Binding-site contacts:
Ligand atom FE contacts residue CYS79 of chain 1.B at 2.3 Å.
Ligand atom N2 contacts residue ALA507 of chain 1.B at 3.3 Å.
Ligand atom NI contacts residue CYS79 of chain 1.B at 2.2 Å.
Ligand atom N1 contacts residue ARG509 of chain 1.B at 3.7 Å.
Ligand atom C3 contacts residue HIS83 of chain 1.B at 3.5 Å.
Ligand atom C2 contacts residue CYS79 of chain 1.B at 3.0 Å (hydrophobic).
Ligand atom N2 contacts residue ARG509 of chain 1.B at 3.0 Å (salt-bridge).
Ligand atom C1 contacts residue VAL530 of chain 1.B at 3.7 Å (hydrophobic).
Ligand atom O3 contacts residue VAL530 of chain 1.B at 3.4 Å.
Ligand atom C1 contacts residue PRO531 of chain 1.B at 3.8 Å (hydrophobic).
Ligand atom NI contacts residue CYS76 of chain 1.B at 2.3 Å.
Ligand atom O3 contacts residue VAL82 of chain 1.B at 3.6 Å.
Ligand atom O3 contacts residue CYS579 of chain 1.B at 3.9 Å.
Ligand atom C2 contacts residue ARG509 of chain 1.B at 3.4 Å.
Ligand atom O3 contacts residue HIS83 of chain 1.B at 3.4 Å (h-bond).
Ligand atom N1 contacts residue THR532 of chain 1.B at 2.8 Å (h-bond).
Ligand atom C1 contacts residue THR532 of chain 1.B at 3.8 Å.
Ligand atom C1 contacts residue CYS579 of chain 1.B at 3.0 Å (hydrophobic).
Ligand atom C1 contacts residue CYS576 of chain 1.B at 3.5 Å (hydrophobic).
Ligand atom NI contacts residue CYS576 of chain 1.B at 2.1 Å.
Ligand atom O3 contacts residue ALA507 of chain 1.B at 3.4 Å.
Ligand atom N2 contacts residue CYS79 of chain 1.B at 3.5 Å.
Ligand atom C1 contacts residue ARG509 of chain 1.B at 3.7 Å.
Ligand atom C3 contacts residue CYS79 of chain 1.B at 3.1 Å (hydrophobic).
Ligand atom C2 contacts residue ALA507 of chain 1.B at 3.6 Å (hydrophobic).
Ligand atom C3 contacts residue CYS579 of chain 1.B at 3.0 Å (hydrophobic).
Ligand atom N1 contacts residue VAL530 of chain 1.B at 3.8 Å.
Ligand atom N2 contacts residue PRO508 of chain 1.B at 3.3 Å.
Ligand atom NI contacts residue CYS579 of chain 1.B at 2.5 Å.
Ligand atom C3 contacts residue PRO531 of chain 1.B at 3.9 Å (hydrophobic).
Ligand atom C3 contacts residue VAL82 of chain 1.B at 3.8 Å (hydrophobic).
Ligand atom C3 contacts residue VAL530 of chain 1.B at 3.5 Å (hydrophobic).
Ligand atom N1 contacts residue CYS579 of chain 1.B at 3.4 Å.
Ligand atom O3 contacts residue LEU512 of chain 1.B at 3.7 Å.
Ligand atom O3 contacts residue CYS79 of chain 1.B at 4.0 Å.
Ligand atom C3 contacts residue ALA507 of chain 1.B at 3.8 Å (hydrophobic).
Ligand atom N1 contacts residue PRO531 of chain 1.B at 3.6 Å.
Ligand atom N1 contacts residue CYS576 of chain 1.B at 3.6 Å.
Ligand atom O3 contacts residue PRO531 of chain 1.B at 3.5 Å.
Ligand atom FE contacts residue CYS579 of chain 1.B at 2.2 Å.

Sequence of chain 1.B:
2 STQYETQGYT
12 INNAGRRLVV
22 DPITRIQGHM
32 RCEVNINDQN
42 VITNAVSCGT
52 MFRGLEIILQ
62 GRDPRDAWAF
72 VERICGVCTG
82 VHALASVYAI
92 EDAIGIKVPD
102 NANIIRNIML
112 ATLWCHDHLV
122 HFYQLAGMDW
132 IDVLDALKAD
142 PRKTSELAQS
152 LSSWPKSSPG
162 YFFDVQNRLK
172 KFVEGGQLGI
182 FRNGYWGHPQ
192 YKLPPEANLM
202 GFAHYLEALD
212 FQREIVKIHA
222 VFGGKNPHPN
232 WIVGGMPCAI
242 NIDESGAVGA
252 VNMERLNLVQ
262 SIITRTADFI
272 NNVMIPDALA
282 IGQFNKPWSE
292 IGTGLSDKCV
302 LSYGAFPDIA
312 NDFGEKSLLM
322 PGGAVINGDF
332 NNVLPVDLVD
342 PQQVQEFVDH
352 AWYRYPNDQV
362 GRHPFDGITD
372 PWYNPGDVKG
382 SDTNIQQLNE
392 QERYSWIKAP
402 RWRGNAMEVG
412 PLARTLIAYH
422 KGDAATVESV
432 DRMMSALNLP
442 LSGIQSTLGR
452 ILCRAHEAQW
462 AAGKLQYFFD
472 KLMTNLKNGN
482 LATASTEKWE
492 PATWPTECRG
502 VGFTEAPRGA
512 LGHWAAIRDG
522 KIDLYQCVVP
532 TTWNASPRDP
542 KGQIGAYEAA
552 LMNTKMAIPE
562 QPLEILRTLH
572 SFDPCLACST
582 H

A protein and the small-molecule ligand that binds it are described below.
Small molecule (SMILES): N#C[Fe](C#N)C#[O+].[Ni]